Sequence of chain 3.A:
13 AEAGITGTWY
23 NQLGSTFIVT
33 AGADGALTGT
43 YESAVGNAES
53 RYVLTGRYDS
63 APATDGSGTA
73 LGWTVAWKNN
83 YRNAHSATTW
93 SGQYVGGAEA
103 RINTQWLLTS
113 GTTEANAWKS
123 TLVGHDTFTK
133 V

Binding-site contacts:
Ligand atom CD contacts residue THR90 of chain 1.A at 3.9 Å.
Ligand atom CE2 contacts residue LEU110 of chain 1.A at 3.8 Å (hydrophobic).
Ligand atom CD2 contacts residue TRP120 of chain 3.A at 3.4 Å (hydrophobic).
Ligand atom CE1 contacts residue SER88 of chain 1.A at 4.0 Å.
Ligand atom CD contacts residue ALA86 of chain 1.A at 4.0 Å (hydrophobic).
Ligand atom NE2 contacts residue TRP92 of chain 1.A at 3.9 Å.
Ligand atom CG contacts residue ALA86 of chain 1.A at 3.8 Å (hydrophobic).
Ligand atom CA contacts residue TRP79 of chain 1.A at 3.7 Å (hydrophobic).
Ligand atom N contacts residue TRP79 of chain 1.A at 4.0 Å.
Ligand atom CG contacts residue TRP79 of chain 1.A at 3.7 Å (hydrophobic).
Ligand atom OE1 contacts residue LEU110 of chain 1.A at 3.7 Å.
Ligand atom O contacts residue TRP120 of chain 3.A at 3.5 Å.
Ligand atom O contacts residue ALA46 of chain 1.A at 3.6 Å.
Ligand atom N contacts residue ALA46 of chain 1.A at 3.0 Å (h-bond).
Ligand atom NE2 contacts residue TRP79 of chain 1.A at 3.5 Å.
Ligand atom CA contacts residue TRP120 of chain 3.A at 3.8 Å (hydrophobic).
Ligand atom NE2 contacts residue SER88 of chain 1.A at 2.9 Å (h-bond).
Ligand atom CB contacts residue TRP79 of chain 1.A at 3.6 Å (hydrophobic).
Ligand atom O contacts residue SER27 of chain 1.A at 3.8 Å.
Ligand atom N contacts residue SER45 of chain 1.A at 3.3 Å.
Ligand atom CB contacts residue TYR54 of chain 1.A at 3.5 Å (hydrophobic).
Ligand atom OE1 contacts residue THR90 of chain 1.A at 2.8 Å (h-bond).
Ligand atom OE1 contacts residue TRP79 of chain 1.A at 3.8 Å.
Ligand atom O contacts residue TYR43 of chain 1.A at 3.7 Å.
Ligand atom CZ contacts residue TRP120 of chain 3.A at 3.6 Å (hydrophobic).
Ligand atom NE2 contacts residue LEU110 of chain 1.A at 3.7 Å.
Ligand atom O contacts residue SER45 of chain 1.A at 2.7 Å (h-bond).
Ligand atom CE2 contacts residue TRP120 of chain 3.A at 3.2 Å (hydrophobic).
Ligand atom CD1 contacts residue TRP120 of chain 3.A at 3.7 Å (hydrophobic).
Ligand atom CD contacts residue ARG84 of chain 1.A at 4.0 Å.
Ligand atom CD2 contacts residue SER88 of chain 1.A at 3.7 Å.
Ligand atom CZ contacts residue TRP108 of chain 1.A at 4.0 Å (hydrophobic).
Ligand atom N contacts residue TRP120 of chain 3.A at 3.9 Å.
Ligand atom CB contacts residue TRP120 of chain 3.A at 3.8 Å (hydrophobic).
Ligand atom C contacts residue SER45 of chain 1.A at 3.7 Å.
Ligand atom CE1 contacts residue TRP79 of chain 1.A at 3.3 Å (hydrophobic).
Ligand atom CE1 contacts residue TRP120 of chain 3.A at 3.5 Å (hydrophobic).
Ligand atom CG contacts residue TYR54 of chain 1.A at 3.7 Å (hydrophobic).
Ligand atom NE2 contacts residue TRP108 of chain 1.A at 3.8 Å.
Ligand atom CG contacts residue TRP120 of chain 3.A at 3.7 Å (hydrophobic).

Sequence of chain 1.A:
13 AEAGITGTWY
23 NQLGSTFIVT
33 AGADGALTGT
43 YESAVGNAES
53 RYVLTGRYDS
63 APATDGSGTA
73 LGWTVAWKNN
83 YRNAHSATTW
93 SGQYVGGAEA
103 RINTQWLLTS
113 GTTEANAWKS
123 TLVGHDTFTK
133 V

The small molecule below binds the protein below.
Small molecule (SMILES): CC(=O)N[C@H]1CSSC[C@@H](C(N)=O)NC(=O)[C@H](Cc2ccccc2)NC(=O)[C@H](CCC(N)=O)NC(=O)[C@@H]2CCCN2C(=O)[C@H](Cc2c[nH]cn2)NC1=O